Sequence of chain 3.A:
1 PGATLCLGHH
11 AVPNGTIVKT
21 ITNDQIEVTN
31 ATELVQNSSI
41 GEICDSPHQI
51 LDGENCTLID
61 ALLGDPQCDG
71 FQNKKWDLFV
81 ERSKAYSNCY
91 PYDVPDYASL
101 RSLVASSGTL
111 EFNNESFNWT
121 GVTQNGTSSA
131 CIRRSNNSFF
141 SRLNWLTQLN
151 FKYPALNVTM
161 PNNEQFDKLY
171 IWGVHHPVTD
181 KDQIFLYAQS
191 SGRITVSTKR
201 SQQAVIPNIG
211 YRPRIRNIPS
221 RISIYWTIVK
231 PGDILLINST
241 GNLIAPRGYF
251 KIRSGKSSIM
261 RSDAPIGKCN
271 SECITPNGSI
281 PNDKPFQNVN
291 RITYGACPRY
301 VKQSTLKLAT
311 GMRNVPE

Binding-site contacts:
Ligand atom C4 contacts residue ARG214 of chain 2.A at 3.6 Å.
Ligand atom C3 contacts residue TYR211 of chain 2.A at 3.9 Å (hydrophobic).
Ligand atom C5 contacts residue ASN217 of chain 2.A at 3.5 Å.
Ligand atom N2 contacts residue TYR211 of chain 2.A at 3.6 Å.
Ligand atom O6 contacts residue ARG214 of chain 2.A at 3.5 Å (salt-bridge).
Ligand atom C1 contacts residue TYR211 of chain 2.A at 4.1 Å (hydrophobic).
Ligand atom C2 contacts residue ASN157 of chain 3.A at 2.5 Å.
Ligand atom C3 contacts residue ASN157 of chain 3.A at 3.8 Å.
Ligand atom C5 contacts residue ARG214 of chain 2.A at 4.0 Å.
Ligand atom C2 contacts residue ARG214 of chain 2.A at 3.5 Å.
Ligand atom C7 contacts residue ARG214 of chain 2.A at 3.9 Å.
Ligand atom C6 contacts residue ASN217 of chain 2.A at 3.5 Å.
Ligand atom C1 contacts residue ARG214 of chain 2.A at 3.8 Å.
Ligand atom C7 contacts residue NAG1 of chain 3.G at 4.2 Å.
Ligand atom O4 contacts residue ASN217 of chain 2.A at 3.9 Å.
Ligand atom O4 contacts residue ARG214 of chain 2.A at 3.9 Å.
Ligand atom O7 contacts residue ARG214 of chain 2.A at 2.9 Å (salt-bridge).
Ligand atom N2 contacts residue ASN157 of chain 3.A at 2.9 Å (h-bond).
Ligand atom C3 contacts residue ARG214 of chain 2.A at 4.0 Å.
Ligand atom C1 contacts residue ASN157 of chain 3.A at 1.4 Å.
Ligand atom C5 contacts residue ASN157 of chain 3.A at 3.6 Å.
Ligand atom O6 contacts residue NAG2 of chain 2.H at 3.5 Å (h-bond).
Ligand atom C6 contacts residue LEU236 of chain 3.A at 3.8 Å (hydrophobic).
Ligand atom C8 contacts residue NAG1 of chain 3.G at 3.7 Å.
Ligand atom O7 contacts residue PRO213 of chain 2.A at 3.5 Å.
Ligand atom C6 contacts residue THR159 of chain 3.A at 4.0 Å.
Ligand atom C7 contacts residue ASN157 of chain 3.A at 3.6 Å.
Ligand atom O6 contacts residue THR159 of chain 3.A at 4.0 Å.
Ligand atom C8 contacts residue PRO213 of chain 2.A at 4.0 Å (hydrophobic).
Ligand atom O5 contacts residue ARG214 of chain 2.A at 3.3 Å (salt-bridge).
Ligand atom C5 contacts residue LEU236 of chain 3.A at 4.1 Å (hydrophobic).
Ligand atom C8 contacts residue NAG2 of chain 3.G at 3.9 Å.
Ligand atom C7 contacts residue TYR211 of chain 2.A at 4.2 Å (hydrophobic).
Ligand atom O7 contacts residue ASN157 of chain 3.A at 3.8 Å.
Ligand atom O3 contacts residue ARG214 of chain 2.A at 3.7 Å.
Ligand atom O5 contacts residue ASN157 of chain 3.A at 2.3 Å (h-bond).
Ligand atom C4 contacts residue ASN157 of chain 3.A at 4.2 Å.
Ligand atom O7 contacts residue ARG212 of chain 2.A at 4.1 Å.
Ligand atom C8 contacts residue TYR211 of chain 2.A at 3.4 Å (hydrophobic).
Ligand atom C8 contacts residue ILE234 of chain 3.A at 4.0 Å (hydrophobic).

Sequence of chain 2.A:
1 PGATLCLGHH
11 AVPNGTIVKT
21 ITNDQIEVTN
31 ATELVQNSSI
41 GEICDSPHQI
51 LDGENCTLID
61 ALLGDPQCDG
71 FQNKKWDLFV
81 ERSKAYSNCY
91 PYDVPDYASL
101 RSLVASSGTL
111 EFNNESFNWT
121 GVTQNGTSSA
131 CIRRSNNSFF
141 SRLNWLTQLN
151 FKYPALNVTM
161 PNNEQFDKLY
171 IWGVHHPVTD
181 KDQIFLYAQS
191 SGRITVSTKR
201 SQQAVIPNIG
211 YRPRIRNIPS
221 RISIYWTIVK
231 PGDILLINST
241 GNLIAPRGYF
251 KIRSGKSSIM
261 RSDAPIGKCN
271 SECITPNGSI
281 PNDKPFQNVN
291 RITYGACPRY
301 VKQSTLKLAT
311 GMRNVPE

A small-molecule ligand and the protein it binds are described below.
Small molecule (SMILES): CC(=O)N[C@H]1[C@H](O[C@H]2[C@H](O)[C@@H](NC(C)=O)CO[C@@H]2CO)O[C@H](CO)[C@@H](O[C@@H]2O[C@H](CO[C@H]3O[C@H](CO)[C@@H](O)[C@H](O)[C@@H]3O)[C@@H](O)[C@H](O[C@H]3O[C@H](CO)[C@@H](O)[C@H](O)[C@@H]3O)[C@@H]2O)[C@@H]1O